A small-molecule ligand and the protein it binds are described below.
Small molecule (SMILES): Nc1ccn([C@H]2C[C@H](O[P](=O)(O)OC[C@H]3O[C@@H](n4cnc5c(=O)nc(N)[nH]c54)C[C@@H]3O[P](=O)(O)OC[C@H]3O[C@@H](n4cnc5c(N)ncnc54)C[C@@H]3O[P](=O)(O)OC[C@H]3O[C@@H](n4ccc(N)nc4=O)C[C@@H]3O[P](=O)(O)OC[C@H]3O[C@@H](n4cnc5c(=O)nc(N)[nH]c54)C[C@@H]3O)[C@@H](CO[P](=O)(O)O[C@H]3C[C@H](n4cnc5c(N)ncnc54)O[C@@H]3CO[P](=O)(O)O[C@H]3C[C@H](n4cnc5c(=O)nc(N)[nH]c54)O[C@@H]3CO[P](=O)(O)O[C@H]3C[C@H](n4ccc(N)nc4=O)O[C@@H]3CO[P](=O)(O)O[C@H]3C[C@H](n4cnc5c(N)ncnc54)O[C@@H]3COP(=O)(O)O)O2)c(=O)n1

Sequence of chain 1.A:
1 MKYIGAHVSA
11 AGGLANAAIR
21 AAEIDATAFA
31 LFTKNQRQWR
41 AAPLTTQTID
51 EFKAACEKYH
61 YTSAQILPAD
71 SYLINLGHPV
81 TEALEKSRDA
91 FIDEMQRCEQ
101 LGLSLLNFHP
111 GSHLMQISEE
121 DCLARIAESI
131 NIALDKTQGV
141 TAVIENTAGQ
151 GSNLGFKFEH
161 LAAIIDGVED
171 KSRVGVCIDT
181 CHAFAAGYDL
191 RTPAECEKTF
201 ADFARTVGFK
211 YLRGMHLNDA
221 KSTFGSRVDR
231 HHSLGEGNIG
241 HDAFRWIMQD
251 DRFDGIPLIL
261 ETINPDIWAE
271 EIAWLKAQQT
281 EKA

Binding-site contacts:
Ligand atom OP2 contacts residue GLY12 of chain 1.A at 3.5 Å (h-bond).
Ligand atom C8 contacts residue GLN36 of chain 1.A at 3.5 Å.
Ligand atom OP1 contacts residue ALA10 of chain 1.A at 4.3 Å.
Ligand atom O5' contacts residue ALA11 of chain 1.A at 3.7 Å.
Ligand atom O3' contacts residue ALA11 of chain 1.A at 3.8 Å.
Ligand atom OP2 contacts residue ALA11 of chain 1.A at 3.6 Å.
Ligand atom N6 contacts residue GLN38 of chain 1.A at 3.8 Å.
Ligand atom O3' contacts residue GLY12 of chain 1.A at 4.4 Å.
Ligand atom C5 contacts residue ARG37 of chain 1.A at 3.6 Å.
Ligand atom OP2 contacts residue ALA11 of chain 1.A at 4.4 Å.
Ligand atom C2 contacts residue ARG37 of chain 1.A at 3.3 Å.
Ligand atom C5' contacts residue ALA11 of chain 1.A at 4.3 Å (hydrophobic).
Ligand atom O4' contacts residue ASN35 of chain 1.A at 3.4 Å (h-bond).
Ligand atom C8 contacts residue ASN35 of chain 1.A at 3.7 Å.
Ligand atom P contacts residue SER9 of chain 1.A at 3.8 Å.
Ligand atom C4 contacts residue ARG37 of chain 1.A at 3.9 Å.
Ligand atom OP2 contacts residue SER9 of chain 1.A at 4.4 Å.
Ligand atom C5 contacts residue ASN35 of chain 1.A at 3.9 Å.
Ligand atom N9 contacts residue GLN36 of chain 1.A at 4.4 Å.
Ligand atom C1' contacts residue ASN35 of chain 1.A at 4.1 Å.
Ligand atom N9 contacts residue ARG37 of chain 1.A at 4.3 Å.
Ligand atom C3' contacts residue ALA11 of chain 1.A at 4.0 Å (hydrophobic).
Ligand atom C4' contacts residue ASN35 of chain 1.A at 3.8 Å.
Ligand atom OP1 contacts residue SER9 of chain 1.A at 2.8 Å (h-bond).
Ligand atom P contacts residue ALA11 of chain 1.A at 3.8 Å.
Ligand atom N1 contacts residue ARG37 of chain 1.A at 3.6 Å.
Ligand atom C8 contacts residue ARG37 of chain 1.A at 4.4 Å.
Ligand atom N7 contacts residue ARG37 of chain 1.A at 4.1 Å.
Ligand atom OP1 contacts residue ALA11 of chain 1.A at 3.6 Å.
Ligand atom C6 contacts residue ASN35 of chain 1.A at 4.0 Å.
Ligand atom OP1 contacts residue GLY13 of chain 1.A at 4.2 Å.
Ligand atom N3 contacts residue ARG37 of chain 1.A at 3.2 Å (salt-bridge).
Ligand atom N6 contacts residue ASN35 of chain 1.A at 3.1 Å (h-bond).
Ligand atom N7 contacts residue ASN35 of chain 1.A at 2.9 Å (h-bond).
Ligand atom O5' contacts residue SER9 of chain 1.A at 4.0 Å.
Ligand atom OP1 contacts residue GLY12 of chain 1.A at 2.8 Å (h-bond).
Ligand atom N6 contacts residue ARG37 of chain 1.A at 3.9 Å.
Ligand atom C6 contacts residue ARG37 of chain 1.A at 3.7 Å.
Ligand atom N7 contacts residue GLN36 of chain 1.A at 4.2 Å.
Ligand atom P contacts residue GLY12 of chain 1.A at 3.5 Å.